Binding-site contacts:
Ligand atom C5' contacts residue SER142 of chain 4.A at 3.6 Å.
Ligand atom O3A contacts residue LYS162 of chain 4.A at 3.5 Å (salt-bridge).
Ligand atom N1 contacts residue ALA160 of chain 4.A at 4.0 Å.
Ligand atom C4' contacts residue VAL148 of chain 4.A at 3.8 Å (hydrophobic).
Ligand atom N3B contacts residue ASP309 of chain 4.A at 2.9 Å (salt-bridge).
Ligand atom C2' contacts residue ILE308 of chain 4.A at 3.7 Å (hydrophobic).
Ligand atom C2 contacts residue ILE250 of chain 4.A at 3.2 Å (hydrophobic).
Ligand atom C6 contacts residue GLN247 of chain 4.A at 3.9 Å.
Ligand atom C4' contacts residue ALA141 of chain 4.A at 4.0 Å (hydrophobic).
Ligand atom O2G contacts residue SER144 of chain 4.A at 3.1 Å (h-bond).
Ligand atom C2 contacts residue TRP249 of chain 4.A at 3.8 Å (hydrophobic).
Ligand atom C4' contacts residue SER142 of chain 4.A at 3.6 Å.
Ligand atom PG contacts residue ASP309 of chain 4.A at 3.6 Å.
Ligand atom PB contacts residue LYS162 of chain 4.A at 4.0 Å.
Ligand atom O3A contacts residue ALA143 of chain 4.A at 3.9 Å.
Ligand atom O3' contacts residue SER142 of chain 4.A at 4.0 Å.
Ligand atom N6 contacts residue GLU248 of chain 4.A at 2.9 Å (salt-bridge).
Ligand atom N6 contacts residue ALA160 of chain 4.A at 4.0 Å.
Ligand atom N1 contacts residue ILE250 of chain 4.A at 3.1 Å (h-bond).
Ligand atom C5 contacts residue ALA160 of chain 4.A at 3.8 Å (hydrophobic).
Ligand atom O2A contacts residue ASP309 of chain 4.A at 3.4 Å (salt-bridge).
Ligand atom O1B contacts residue ALA143 of chain 4.A at 3.4 Å.
Ligand atom C6 contacts residue ALA160 of chain 4.A at 3.7 Å (hydrophobic).
Ligand atom C8 contacts residue ILE308 of chain 4.A at 3.9 Å (hydrophobic).
Ligand atom O1A contacts residue ASP309 of chain 4.A at 2.9 Å (salt-bridge).
Ligand atom N6 contacts residue ILE250 of chain 4.A at 3.9 Å.
Ligand atom O1B contacts residue SER144 of chain 4.A at 3.0 Å (h-bond).
Ligand atom O2B contacts residue ALA143 of chain 4.A at 3.8 Å.
Ligand atom N9 contacts residue ILE308 of chain 4.A at 4.0 Å.
Ligand atom PA contacts residue ASP309 of chain 4.A at 3.6 Å.
Ligand atom O2B contacts residue LYS162 of chain 4.A at 3.2 Å (salt-bridge).
Ligand atom O3G contacts residue ASP309 of chain 4.A at 3.2 Å (salt-bridge).
Ligand atom N7 contacts residue GLN247 of chain 4.A at 3.3 Å (h-bond).
Ligand atom PB contacts residue ALA143 of chain 4.A at 3.9 Å.
Ligand atom O3' contacts residue ALA141 of chain 4.A at 3.3 Å.
Ligand atom N6 contacts residue GLN247 of chain 4.A at 3.1 Å (h-bond).
Ligand atom O2B contacts residue SER144 of chain 4.A at 3.6 Å (h-bond).
Ligand atom C5 contacts residue GLN247 of chain 4.A at 3.9 Å.
Ligand atom N1 contacts residue TRP249 of chain 4.A at 3.9 Å.
Ligand atom O4' contacts residue VAL148 of chain 4.A at 3.1 Å.

A protein and the small-molecule ligand that binds it are described below.
Small molecule (SMILES): Nc1ncnc2c1ncn2[C@@H]1O[C@H](CO[P](=O)(O)O[P](=O)(O)NP(=O)(O)O)[C@@H](O)[C@H]1O

Sequence of chain 4.A:
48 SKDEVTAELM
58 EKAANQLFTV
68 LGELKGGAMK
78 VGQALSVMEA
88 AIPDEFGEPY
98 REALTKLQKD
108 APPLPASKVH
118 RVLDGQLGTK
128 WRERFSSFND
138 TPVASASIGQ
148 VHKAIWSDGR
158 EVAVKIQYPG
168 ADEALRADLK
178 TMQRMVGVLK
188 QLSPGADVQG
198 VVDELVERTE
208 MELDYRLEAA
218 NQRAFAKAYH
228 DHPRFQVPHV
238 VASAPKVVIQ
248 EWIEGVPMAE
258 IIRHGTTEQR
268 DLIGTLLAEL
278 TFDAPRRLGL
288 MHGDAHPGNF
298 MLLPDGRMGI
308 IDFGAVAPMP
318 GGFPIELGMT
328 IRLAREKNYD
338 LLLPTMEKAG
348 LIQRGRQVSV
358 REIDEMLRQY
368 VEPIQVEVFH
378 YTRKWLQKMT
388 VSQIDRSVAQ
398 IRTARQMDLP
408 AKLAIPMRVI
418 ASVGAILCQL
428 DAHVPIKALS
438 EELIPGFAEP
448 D